A small-molecule ligand and the protein it binds are described below.
Small molecule (SMILES): CC(=O)N[C@H]1[C@H](O[C@H]2[C@H](O)[C@@H](NC(C)=O)CO[C@@H]2CO)O[C@H](CO)[C@@H](O)[C@@H]1O

Sequence of chain 1.E:
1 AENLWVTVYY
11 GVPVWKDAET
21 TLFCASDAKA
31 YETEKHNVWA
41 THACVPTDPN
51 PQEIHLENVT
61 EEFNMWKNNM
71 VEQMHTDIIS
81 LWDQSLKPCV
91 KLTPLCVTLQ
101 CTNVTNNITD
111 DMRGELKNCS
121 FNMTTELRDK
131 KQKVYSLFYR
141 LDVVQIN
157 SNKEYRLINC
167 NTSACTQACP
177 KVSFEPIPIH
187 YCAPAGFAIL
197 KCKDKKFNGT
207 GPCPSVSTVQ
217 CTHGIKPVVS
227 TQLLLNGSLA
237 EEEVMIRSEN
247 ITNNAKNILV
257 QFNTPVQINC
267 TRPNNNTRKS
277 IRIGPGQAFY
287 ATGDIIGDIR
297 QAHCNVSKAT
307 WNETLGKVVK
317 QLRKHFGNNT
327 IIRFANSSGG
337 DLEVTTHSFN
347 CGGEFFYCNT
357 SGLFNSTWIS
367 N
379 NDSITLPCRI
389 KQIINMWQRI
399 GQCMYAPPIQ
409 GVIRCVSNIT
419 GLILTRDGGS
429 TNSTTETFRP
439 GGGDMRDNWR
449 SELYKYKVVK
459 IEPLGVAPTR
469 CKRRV

Binding-site contacts:
Ligand atom C2 contacts residue ASN416 of chain 1.E at 2.4 Å.
Ligand atom C1 contacts residue ASN416 of chain 1.E at 1.4 Å.
Ligand atom O7 contacts residue NAG1 of chain 1.GA at 3.3 Å (h-bond).
Ligand atom C3 contacts residue ASN416 of chain 1.E at 3.8 Å.
Ligand atom O5 contacts residue PRO261 of chain 1.E at 4.0 Å.
Ligand atom O5 contacts residue ASN416 of chain 1.E at 2.4 Å (h-bond).
Ligand atom C4 contacts residue ASN416 of chain 1.E at 4.2 Å.
Ligand atom O7 contacts residue ASN416 of chain 1.E at 4.3 Å.
Ligand atom C7 contacts residue ASN416 of chain 1.E at 3.4 Å.
Ligand atom O6 contacts residue PRO261 of chain 1.E at 3.6 Å.
Ligand atom O7 contacts residue ASN232 of chain 1.E at 3.7 Å.
Ligand atom N2 contacts residue ASN416 of chain 1.E at 2.9 Å (h-bond).
Ligand atom C8 contacts residue ASN416 of chain 1.E at 3.4 Å.
Ligand atom C7 contacts residue ASN232 of chain 1.E at 4.3 Å.
Ligand atom C5 contacts residue ASN416 of chain 1.E at 3.6 Å.
Ligand atom C6 contacts residue PRO261 of chain 1.E at 4.5 Å (hydrophobic).